Sequence of chain 1.E:
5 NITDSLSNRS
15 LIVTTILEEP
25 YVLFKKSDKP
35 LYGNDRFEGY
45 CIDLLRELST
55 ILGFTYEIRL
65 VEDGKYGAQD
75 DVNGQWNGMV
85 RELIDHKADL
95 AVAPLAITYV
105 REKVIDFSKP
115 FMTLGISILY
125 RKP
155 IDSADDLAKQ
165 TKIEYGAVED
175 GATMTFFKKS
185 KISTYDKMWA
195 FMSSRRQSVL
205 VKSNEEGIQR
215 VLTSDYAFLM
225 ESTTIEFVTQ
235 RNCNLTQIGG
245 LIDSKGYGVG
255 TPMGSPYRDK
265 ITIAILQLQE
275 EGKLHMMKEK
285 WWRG

A small-molecule ligand and the protein it binds are described below.
Small molecule (SMILES): CC(=O)N[C@@H]1[C@@H](O)[C@H](O)[C@@H](CO)O[C@H]1O

Binding-site contacts:
Ligand atom C2 contacts residue ASN5 of chain 1.E at 2.7 Å.
Ligand atom O3 contacts residue ASN5 of chain 1.E at 3.8 Å.
Ligand atom C1 contacts residue ASN5 of chain 1.E at 1.4 Å.
Ligand atom N2 contacts residue THR7 of chain 1.E at 3.4 Å (h-bond).
Ligand atom C5 contacts residue ASN5 of chain 1.E at 3.4 Å.
Ligand atom O5 contacts residue ASN5 of chain 1.E at 2.4 Å (h-bond).
Ligand atom C3 contacts residue ASN5 of chain 1.E at 3.7 Å.
Ligand atom C6 contacts residue ASN5 of chain 1.E at 3.5 Å.
Ligand atom C8 contacts residue THR7 of chain 1.E at 3.4 Å.
Ligand atom O7 contacts residue THR7 of chain 1.E at 4.1 Å.
Ligand atom C4 contacts residue ASN5 of chain 1.E at 4.1 Å.
Ligand atom C7 contacts residue THR7 of chain 1.E at 3.4 Å.
Ligand atom N2 contacts residue ASN5 of chain 1.E at 3.6 Å.